Sequence of chain 1.A:
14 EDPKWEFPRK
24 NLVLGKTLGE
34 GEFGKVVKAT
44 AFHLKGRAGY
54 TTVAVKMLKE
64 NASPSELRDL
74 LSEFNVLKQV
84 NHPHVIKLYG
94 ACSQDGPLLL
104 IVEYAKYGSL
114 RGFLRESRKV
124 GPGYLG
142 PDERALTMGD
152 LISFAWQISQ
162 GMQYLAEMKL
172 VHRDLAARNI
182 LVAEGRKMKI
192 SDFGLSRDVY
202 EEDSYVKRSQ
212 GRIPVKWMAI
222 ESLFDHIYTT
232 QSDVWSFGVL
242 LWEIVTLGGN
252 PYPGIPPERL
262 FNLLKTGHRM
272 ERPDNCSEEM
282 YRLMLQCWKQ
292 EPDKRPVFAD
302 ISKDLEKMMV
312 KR

A protein and the small-molecule ligand that binds it are described below.
Small molecule (SMILES): COc1ccc(CN2[C@@H]3C[C@H]2CN(c2ccc(-c4cc(OCC(C)(C)O)cn5ncc(C#N)c45)cn2)C3)cn1

Binding-site contacts:
Ligand atom CAA contacts residue LYS109 of chain 1.A at 3.2 Å.
Ligand atom CBB contacts residue GLY34 of chain 1.A at 3.8 Å.
Ligand atom CAH contacts residue LEU31 of chain 1.A at 3.9 Å (hydrophobic).
Ligand atom CAN contacts residue GLU106 of chain 1.A at 3.3 Å.
Ligand atom NBG contacts residue MET60 of chain 1.A at 3.5 Å (h-bond).
Ligand atom CBL contacts residue GLU69 of chain 1.A at 3.4 Å.
Ligand atom NBG contacts residue LYS38 of chain 1.A at 3.7 Å.
Ligand atom CAG contacts residue GLY111 of chain 1.A at 3.7 Å.
Ligand atom CBE contacts residue GLY37 of chain 1.A at 3.7 Å.
Ligand atom CBC contacts residue GLY32 of chain 1.A at 3.6 Å.
Ligand atom CBF contacts residue GLY37 of chain 1.A at 3.5 Å.
Ligand atom CBC contacts residue GLU33 of chain 1.A at 3.8 Å.
Ligand atom CAN contacts residue LEU182 of chain 1.A at 3.7 Å (hydrophobic).
Ligand atom CAW contacts residue VAL39 of chain 1.A at 3.6 Å (hydrophobic).
Ligand atom NAO contacts residue ALA108 of chain 1.A at 3.1 Å (h-bond).
Ligand atom CBF contacts residue LYS38 of chain 1.A at 3.0 Å.
Ligand atom NAO contacts residue TYR107 of chain 1.A at 3.8 Å.
Ligand atom CAW contacts residue LEU31 of chain 1.A at 3.6 Å (hydrophobic).
Ligand atom CAP contacts residue LEU182 of chain 1.A at 3.8 Å (hydrophobic).
Ligand atom NBG contacts residue GLY37 of chain 1.A at 3.8 Å.
Ligand atom CAA contacts residue TYR107 of chain 1.A at 3.7 Å (hydrophobic).
Ligand atom CAU contacts residue VAL39 of chain 1.A at 3.6 Å (hydrophobic).
Ligand atom CBE contacts residue LYS38 of chain 1.A at 3.7 Å.
Ligand atom CBD contacts residue GLY37 of chain 1.A at 3.9 Å.
Ligand atom CAE contacts residue GLY111 of chain 1.A at 3.9 Å.
Ligand atom CAV contacts residue VAL39 of chain 1.A at 3.6 Å (hydrophobic).
Ligand atom CAM contacts residue ALA57 of chain 1.A at 3.9 Å (hydrophobic).
Ligand atom CAP contacts residue VAL39 of chain 1.A at 3.8 Å (hydrophobic).
Ligand atom CAD contacts residue ALA108 of chain 1.A at 3.6 Å (hydrophobic).
Ligand atom CAN contacts residue ALA57 of chain 1.A at 3.5 Å (hydrophobic).
Ligand atom CAM contacts residue LEU182 of chain 1.A at 3.7 Å (hydrophobic).
Ligand atom CBD contacts residue LYS38 of chain 1.A at 3.9 Å.
Ligand atom OAC contacts residue LEU31 of chain 1.A at 3.7 Å.
Ligand atom CAJ contacts residue LEU182 of chain 1.A at 3.8 Å (hydrophobic).
Ligand atom NAO contacts residue GLU106 of chain 1.A at 3.8 Å.
Ligand atom OBK contacts residue LEU73 of chain 1.A at 3.7 Å.
Ligand atom CAD contacts residue GLY111 of chain 1.A at 3.6 Å.
Ligand atom CAV contacts residue GLY32 of chain 1.A at 3.5 Å.
Ligand atom OAF contacts residue GLY111 of chain 1.A at 3.5 Å.
Ligand atom CAL contacts residue ALA108 of chain 1.A at 3.2 Å (hydrophobic).